This protein binds this small molecule.
Small molecule (SMILES): Cc1ccccc1-n1cc(C(=O)O)nn1

Binding-site contacts:
Ligand atom C6 contacts residue THR67 of chain 1.B at 3.6 Å.
Ligand atom C4 contacts residue HIS134 of chain 1.B at 3.6 Å.
Ligand atom C1 contacts residue GLU95 of chain 1.B at 4.2 Å.
Ligand atom C8 contacts residue LEU66 of chain 1.B at 4.1 Å (hydrophobic).
Ligand atom C7 contacts residue THR67 of chain 1.B at 4.0 Å.
Ligand atom N2 contacts residue ARG135 of chain 1.B at 3.9 Å.
Ligand atom C1 contacts residue HIS134 of chain 1.B at 3.7 Å.
Ligand atom C10 contacts residue ASP65 of chain 1.B at 4.2 Å.
Ligand atom C3 contacts residue ASP65 of chain 1.B at 4.4 Å.
Ligand atom O1 contacts residue LEU66 of chain 1.B at 3.0 Å (h-bond).
Ligand atom N3 contacts residue ARG135 of chain 1.B at 4.4 Å.
Ligand atom C2 contacts residue ASP65 of chain 1.B at 3.7 Å.
Ligand atom C3 contacts residue HIS134 of chain 1.B at 3.3 Å.
Ligand atom N1 contacts residue THR67 of chain 1.B at 4.3 Å.
Ligand atom C8 contacts residue ASP65 of chain 1.B at 3.5 Å.
Ligand atom O1 contacts residue ARG135 of chain 1.B at 4.0 Å.
Ligand atom O2 contacts residue ARG135 of chain 1.B at 4.1 Å.
Ligand atom O1 contacts residue ASP65 of chain 1.B at 3.2 Å.
Ligand atom C9 contacts residue ARG135 of chain 1.B at 3.8 Å.
Ligand atom C2 contacts residue HIS134 of chain 1.B at 3.6 Å.
Ligand atom C5 contacts residue THR67 of chain 1.B at 4.0 Å.
Ligand atom C8 contacts residue ARG135 of chain 1.B at 4.3 Å.
Ligand atom C8 contacts residue THR67 of chain 1.B at 4.3 Å.
Ligand atom C9 contacts residue LEU66 of chain 1.B at 4.1 Å (hydrophobic).
Ligand atom C7 contacts residue ASP65 of chain 1.B at 4.1 Å.
Ligand atom C10 contacts residue ARG135 of chain 1.B at 3.9 Å.
Ligand atom C5 contacts residue HIS134 of chain 1.B at 4.4 Å.
Ligand atom C1 contacts residue ARG135 of chain 1.B at 3.9 Å.
Ligand atom N1 contacts residue ASP65 of chain 1.B at 4.1 Å.
Ligand atom C10 contacts residue LEU66 of chain 1.B at 3.7 Å (hydrophobic).
Ligand atom C1 contacts residue ASP65 of chain 1.B at 3.2 Å.
Ligand atom O2 contacts residue LEU66 of chain 1.B at 3.5 Å.
Ligand atom C9 contacts residue ASP65 of chain 1.B at 4.3 Å.

Sequence of chain 1.B:
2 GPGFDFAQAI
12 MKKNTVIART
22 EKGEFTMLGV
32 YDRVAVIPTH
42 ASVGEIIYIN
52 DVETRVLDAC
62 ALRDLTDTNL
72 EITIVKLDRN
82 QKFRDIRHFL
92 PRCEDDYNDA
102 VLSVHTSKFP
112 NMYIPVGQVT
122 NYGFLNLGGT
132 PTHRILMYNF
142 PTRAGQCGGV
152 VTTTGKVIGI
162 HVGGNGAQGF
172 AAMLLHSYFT